The protein below binds the small molecule below.
Small molecule (SMILES): CN1CC(c2ccccc2)N=C1CCc1nc2c(c(=O)[nH]1)CNN2C

Binding-site contacts:
Ligand atom C21 contacts residue PHE283 of chain 1.A at 3.7 Å (hydrophobic).
Ligand atom C12 contacts residue PHE283 of chain 1.A at 3.8 Å (hydrophobic).
Ligand atom C18 contacts residue PHE283 of chain 1.A at 3.7 Å (hydrophobic).
Ligand atom C13 contacts residue MET267 of chain 1.A at 3.6 Å (hydrophobic).
Ligand atom C14 contacts residue PHE250 of chain 1.A at 3.6 Å (hydrophobic).
Ligand atom N23 contacts residue SER231 of chain 1.A at 3.6 Å.
Ligand atom N9 contacts residue MET267 of chain 1.A at 3.6 Å.
Ligand atom N9 contacts residue GLY279 of chain 1.A at 3.3 Å (h-bond).
Ligand atom C15 contacts residue PHE250 of chain 1.A at 3.8 Å (hydrophobic).
Ligand atom C3 contacts residue MET267 of chain 1.A at 3.7 Å (hydrophobic).
Ligand atom C12 contacts residue TYR247 of chain 1.A at 3.5 Å (hydrophobic).
Ligand atom N11 contacts residue TYR247 of chain 1.A at 2.6 Å (h-bond).
Ligand atom C7 contacts residue MET267 of chain 1.A at 3.4 Å (hydrophobic).
Ligand atom C5 contacts residue VAL276 of chain 1.A at 3.6 Å (hydrophobic).
Ligand atom C25 contacts residue GLN280 of chain 1.A at 3.3 Å.
Ligand atom C25 contacts residue VAL232 of chain 1.A at 3.8 Å (hydrophobic).
Ligand atom C10 contacts residue TYR247 of chain 1.A at 3.4 Å (hydrophobic).
Ligand atom C12 contacts residue GLN280 of chain 1.A at 3.5 Å.
Ligand atom C7 contacts residue GLY279 of chain 1.A at 3.7 Å.
Ligand atom N11 contacts residue GLY279 of chain 1.A at 3.5 Å (h-bond).
Ligand atom N11 contacts residue MET267 of chain 1.A at 3.6 Å.
Ligand atom C8 contacts residue MET267 of chain 1.A at 3.7 Å (hydrophobic).
Ligand atom C6 contacts residue TYR247 of chain 1.A at 3.6 Å (hydrophobic).
Ligand atom C4 contacts residue GLU275 of chain 1.A at 3.3 Å.
Ligand atom N24 contacts residue ILE246 of chain 1.A at 3.7 Å.
Ligand atom C6 contacts residue MET267 of chain 1.A at 3.8 Å (hydrophobic).
Ligand atom C8 contacts residue GLY279 of chain 1.A at 3.5 Å.
Ligand atom C3 contacts residue PRO266 of chain 1.A at 3.7 Å (hydrophobic).
Ligand atom N16 contacts residue GLN280 of chain 1.A at 3.3 Å (h-bond).
Ligand atom C10 contacts residue GLY279 of chain 1.A at 3.3 Å.
Ligand atom C2 contacts residue MET267 of chain 1.A at 3.5 Å (hydrophobic).
Ligand atom N17 contacts residue PHE283 of chain 1.A at 3.6 Å.
Ligand atom N23 contacts residue ILE246 of chain 1.A at 3.2 Å.
Ligand atom C4 contacts residue LYS272 of chain 1.A at 3.8 Å.
Ligand atom C22 contacts residue ILE246 of chain 1.A at 3.4 Å (hydrophobic).
Ligand atom C1 contacts residue GLY279 of chain 1.A at 3.7 Å.
Ligand atom C1 contacts residue MET267 of chain 1.A at 3.5 Å (hydrophobic).
Ligand atom N17 contacts residue PHE250 of chain 1.A at 3.7 Å.
Ligand atom C7 contacts residue TYR247 of chain 1.A at 3.8 Å (hydrophobic).
Ligand atom C5 contacts residue GLU275 of chain 1.A at 3.5 Å.

Sequence of chain 1.A:
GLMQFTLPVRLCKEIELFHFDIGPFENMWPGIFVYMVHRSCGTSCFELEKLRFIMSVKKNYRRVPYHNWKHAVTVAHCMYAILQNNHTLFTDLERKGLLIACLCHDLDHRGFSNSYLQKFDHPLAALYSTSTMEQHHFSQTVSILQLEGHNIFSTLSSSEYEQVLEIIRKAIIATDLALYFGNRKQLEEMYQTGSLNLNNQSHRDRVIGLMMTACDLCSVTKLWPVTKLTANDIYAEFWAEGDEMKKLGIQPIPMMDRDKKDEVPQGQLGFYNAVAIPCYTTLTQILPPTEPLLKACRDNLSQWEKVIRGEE